Sequence of chain 1.A:
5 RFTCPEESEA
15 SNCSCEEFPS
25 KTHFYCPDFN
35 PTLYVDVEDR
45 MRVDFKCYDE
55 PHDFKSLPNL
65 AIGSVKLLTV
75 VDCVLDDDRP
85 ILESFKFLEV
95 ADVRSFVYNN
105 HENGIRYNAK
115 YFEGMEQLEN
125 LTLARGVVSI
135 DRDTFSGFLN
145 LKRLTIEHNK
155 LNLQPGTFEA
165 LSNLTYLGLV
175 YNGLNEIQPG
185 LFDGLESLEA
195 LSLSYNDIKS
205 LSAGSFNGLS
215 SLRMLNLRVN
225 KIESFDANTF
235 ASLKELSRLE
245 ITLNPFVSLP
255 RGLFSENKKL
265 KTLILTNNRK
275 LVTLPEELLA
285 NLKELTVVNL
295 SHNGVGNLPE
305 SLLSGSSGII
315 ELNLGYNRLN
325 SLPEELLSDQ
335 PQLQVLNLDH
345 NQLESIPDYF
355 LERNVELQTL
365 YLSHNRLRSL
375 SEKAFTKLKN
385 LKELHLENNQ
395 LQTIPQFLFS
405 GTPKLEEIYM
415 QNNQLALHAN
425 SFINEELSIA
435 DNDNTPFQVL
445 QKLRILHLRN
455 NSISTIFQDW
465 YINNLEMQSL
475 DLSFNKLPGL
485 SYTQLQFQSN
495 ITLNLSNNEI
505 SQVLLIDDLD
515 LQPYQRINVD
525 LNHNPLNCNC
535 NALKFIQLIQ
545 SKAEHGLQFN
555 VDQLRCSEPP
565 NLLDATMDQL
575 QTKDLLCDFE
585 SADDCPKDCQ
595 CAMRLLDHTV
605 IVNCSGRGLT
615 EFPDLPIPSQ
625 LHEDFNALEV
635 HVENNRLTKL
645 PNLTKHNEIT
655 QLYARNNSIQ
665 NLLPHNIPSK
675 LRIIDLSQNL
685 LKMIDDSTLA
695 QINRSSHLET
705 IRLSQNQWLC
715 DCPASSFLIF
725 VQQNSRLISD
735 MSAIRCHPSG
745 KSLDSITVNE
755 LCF

Binding-site contacts:
Ligand atom C8 contacts residue GLN492 of chain 1.A at 4.0 Å.
Ligand atom C2 contacts residue ASN494 of chain 1.A at 2.5 Å.
Ligand atom N2 contacts residue TYR518 of chain 1.A at 3.3 Å.
Ligand atom C6 contacts residue GLN519 of chain 1.A at 4.1 Å.
Ligand atom C1 contacts residue GLN519 of chain 1.A at 3.8 Å.
Ligand atom C3 contacts residue TYR518 of chain 1.A at 4.0 Å (hydrophobic).
Ligand atom C8 contacts residue SER493 of chain 1.A at 4.2 Å.
Ligand atom C2 contacts residue TYR518 of chain 1.A at 4.0 Å (hydrophobic).
Ligand atom C7 contacts residue TYR518 of chain 1.A at 4.0 Å (hydrophobic).
Ligand atom C7 contacts residue ASN494 of chain 1.A at 4.0 Å.
Ligand atom C5 contacts residue GLN519 of chain 1.A at 3.6 Å.
Ligand atom C1 contacts residue TYR518 of chain 1.A at 4.2 Å (hydrophobic).
Ligand atom N2 contacts residue ASN494 of chain 1.A at 2.9 Å (h-bond).
Ligand atom C3 contacts residue ASN494 of chain 1.A at 3.8 Å.
Ligand atom C1 contacts residue ASN494 of chain 1.A at 1.4 Å.
Ligand atom O5 contacts residue ASN494 of chain 1.A at 2.4 Å (h-bond).
Ligand atom C4 contacts residue ASN494 of chain 1.A at 4.2 Å.
Ligand atom O5 contacts residue GLN519 of chain 1.A at 3.6 Å.
Ligand atom C8 contacts residue TYR518 of chain 1.A at 4.0 Å (hydrophobic).
Ligand atom C5 contacts residue ASN494 of chain 1.A at 3.7 Å.
Ligand atom C3 contacts residue GLN519 of chain 1.A at 4.4 Å.

The protein below binds the small molecule below.
Small molecule (SMILES): CC(=O)N[C@@H]1[C@@H](O)[C@H](O)[C@@H](CO)O[C@H]1O